Binding-site contacts:
Ligand atom C2 contacts residue ASN165 of chain 1.B at 2.5 Å.
Ligand atom O6 contacts residue ASN164 of chain 1.B at 4.0 Å.
Ligand atom O7 contacts residue ASN165 of chain 1.B at 3.6 Å (h-bond).
Ligand atom C1 contacts residue ASN165 of chain 1.B at 1.4 Å.
Ligand atom N2 contacts residue ASN165 of chain 1.B at 2.9 Å (h-bond).
Ligand atom C5 contacts residue ASN165 of chain 1.B at 3.7 Å.
Ligand atom C3 contacts residue ASN165 of chain 1.B at 3.8 Å.
Ligand atom C4 contacts residue ASN165 of chain 1.B at 4.3 Å.
Ligand atom C7 contacts residue ASN165 of chain 1.B at 3.4 Å.
Ligand atom O5 contacts residue ASN165 of chain 1.B at 2.4 Å (h-bond).

A small-molecule ligand and the protein it binds are described below.
Small molecule (SMILES): CC(=O)N[C@@H]1[C@@H](O)[C@H](O)[C@@H](CO)O[C@H]1O

Sequence of chain 1.B:
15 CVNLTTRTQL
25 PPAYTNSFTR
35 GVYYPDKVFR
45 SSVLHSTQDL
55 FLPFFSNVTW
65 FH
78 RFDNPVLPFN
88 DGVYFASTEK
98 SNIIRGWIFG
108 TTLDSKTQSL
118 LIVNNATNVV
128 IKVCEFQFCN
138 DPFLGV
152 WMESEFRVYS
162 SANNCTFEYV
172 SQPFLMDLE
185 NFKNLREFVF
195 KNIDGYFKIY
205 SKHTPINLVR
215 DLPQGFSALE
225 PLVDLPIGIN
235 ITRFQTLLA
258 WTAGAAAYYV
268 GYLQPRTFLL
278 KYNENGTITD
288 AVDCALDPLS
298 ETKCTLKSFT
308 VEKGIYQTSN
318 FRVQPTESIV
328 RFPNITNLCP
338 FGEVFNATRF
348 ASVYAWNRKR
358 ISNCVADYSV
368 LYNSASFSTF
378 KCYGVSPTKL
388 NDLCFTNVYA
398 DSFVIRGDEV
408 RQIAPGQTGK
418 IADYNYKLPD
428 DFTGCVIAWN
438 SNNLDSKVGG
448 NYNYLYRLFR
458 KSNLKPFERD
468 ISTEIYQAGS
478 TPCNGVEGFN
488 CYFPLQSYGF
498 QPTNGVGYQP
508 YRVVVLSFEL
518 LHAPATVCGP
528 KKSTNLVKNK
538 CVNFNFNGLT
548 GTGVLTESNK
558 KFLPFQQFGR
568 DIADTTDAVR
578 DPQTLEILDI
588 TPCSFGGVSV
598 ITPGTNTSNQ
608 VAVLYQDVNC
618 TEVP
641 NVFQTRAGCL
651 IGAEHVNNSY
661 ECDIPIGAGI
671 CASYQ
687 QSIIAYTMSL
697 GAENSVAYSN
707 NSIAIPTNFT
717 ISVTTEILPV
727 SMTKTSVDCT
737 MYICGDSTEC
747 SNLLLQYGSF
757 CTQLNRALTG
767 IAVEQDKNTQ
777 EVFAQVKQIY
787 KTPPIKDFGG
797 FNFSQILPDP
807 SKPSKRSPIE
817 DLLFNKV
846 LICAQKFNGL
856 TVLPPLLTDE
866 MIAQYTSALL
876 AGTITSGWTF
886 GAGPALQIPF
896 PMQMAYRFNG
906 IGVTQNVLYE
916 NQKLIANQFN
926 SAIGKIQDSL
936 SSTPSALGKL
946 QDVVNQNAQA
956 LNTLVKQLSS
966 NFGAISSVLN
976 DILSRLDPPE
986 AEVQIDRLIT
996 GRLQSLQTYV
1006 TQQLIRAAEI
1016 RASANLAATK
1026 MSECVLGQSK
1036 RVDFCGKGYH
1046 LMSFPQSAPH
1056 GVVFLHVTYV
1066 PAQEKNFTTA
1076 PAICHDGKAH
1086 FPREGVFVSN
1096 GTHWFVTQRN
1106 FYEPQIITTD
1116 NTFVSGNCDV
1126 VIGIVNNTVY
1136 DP